Sequence of chain 1.B:
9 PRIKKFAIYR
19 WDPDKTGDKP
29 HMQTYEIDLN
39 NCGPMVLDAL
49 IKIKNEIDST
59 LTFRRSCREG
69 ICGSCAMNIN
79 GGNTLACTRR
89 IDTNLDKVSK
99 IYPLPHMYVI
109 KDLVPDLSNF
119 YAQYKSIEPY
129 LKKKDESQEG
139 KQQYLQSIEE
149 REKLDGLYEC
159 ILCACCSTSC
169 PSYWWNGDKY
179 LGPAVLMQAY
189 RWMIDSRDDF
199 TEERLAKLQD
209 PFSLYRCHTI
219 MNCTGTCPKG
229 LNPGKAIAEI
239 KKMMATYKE

Sequence of chain 1.C:
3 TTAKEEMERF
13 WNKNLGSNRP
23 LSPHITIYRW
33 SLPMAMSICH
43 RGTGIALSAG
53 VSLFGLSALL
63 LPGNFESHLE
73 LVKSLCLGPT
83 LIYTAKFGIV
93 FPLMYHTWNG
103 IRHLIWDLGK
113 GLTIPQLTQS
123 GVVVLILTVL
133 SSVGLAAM

A small-molecule ligand and the protein it binds are described below.
Small molecule (SMILES): O=C(CC(=O)C(F)(F)F)c1cccs1

Sequence of chain 1.D:
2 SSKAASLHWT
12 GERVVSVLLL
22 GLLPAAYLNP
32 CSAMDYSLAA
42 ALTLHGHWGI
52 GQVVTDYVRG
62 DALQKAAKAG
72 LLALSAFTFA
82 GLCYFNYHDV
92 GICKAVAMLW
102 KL

Binding-site contacts:
Ligand atom F3 contacts residue MET36 of chain 1.C at 4.1 Å.
Ligand atom C4 contacts residue ARG43 of chain 1.C at 3.6 Å.
Ligand atom C2 contacts residue ASP57 of chain 1.D at 4.3 Å.
Ligand atom O1 contacts residue ARG43 of chain 1.C at 4.2 Å.
Ligand atom F1 contacts residue MET36 of chain 1.C at 3.7 Å.
Ligand atom S1 contacts residue ILE218 of chain 1.B at 4.4 Å.
Ligand atom C6 contacts residue PRO169 of chain 1.B at 3.2 Å (hydrophobic).
Ligand atom C7 contacts residue PRO169 of chain 1.B at 4.3 Å (hydrophobic).
Ligand atom C7 contacts residue ILE40 of chain 1.C at 4.3 Å (hydrophobic).
Ligand atom O1 contacts residue TYR58 of chain 1.D at 2.4 Å (h-bond).
Ligand atom C3 contacts residue ILE218 of chain 1.B at 4.4 Å (hydrophobic).
Ligand atom C2 contacts residue HIS216 of chain 1.B at 3.9 Å.
Ligand atom F2 contacts residue TRP172 of chain 1.B at 3.9 Å.
Ligand atom C4 contacts residue SER39 of chain 1.C at 3.4 Å.
Ligand atom C3 contacts residue ARG43 of chain 1.C at 4.1 Å.
Ligand atom C1 contacts residue ARG43 of chain 1.C at 2.9 Å.
Ligand atom C5 contacts residue TRP173 of chain 1.B at 3.7 Å (hydrophobic).
Ligand atom C2 contacts residue ARG43 of chain 1.C at 3.3 Å.
Ligand atom F2 contacts residue ILE27 of chain 1.C at 4.3 Å.
Ligand atom O1 contacts residue TRP173 of chain 1.B at 3.0 Å (h-bond).
Ligand atom F3 contacts residue ILE40 of chain 1.C at 3.8 Å.
Ligand atom C6 contacts residue TRP173 of chain 1.B at 3.8 Å (hydrophobic).
Ligand atom S1 contacts residue ILE40 of chain 1.C at 4.3 Å.
Ligand atom S1 contacts residue SER39 of chain 1.C at 3.0 Å (h-bond).
Ligand atom S1 contacts residue ARG43 of chain 1.C at 4.2 Å.
Ligand atom F2 contacts residue TRP173 of chain 1.B at 4.5 Å.
Ligand atom C4 contacts residue ILE218 of chain 1.B at 4.5 Å (hydrophobic).
Ligand atom F2 contacts residue PRO169 of chain 1.B at 3.5 Å.
Ligand atom O2 contacts residue ILE40 of chain 1.C at 3.8 Å.
Ligand atom C1 contacts residue HIS216 of chain 1.B at 3.5 Å.
Ligand atom C8 contacts residue PRO169 of chain 1.B at 3.9 Å (hydrophobic).
Ligand atom F3 contacts residue TRP32 of chain 1.C at 3.4 Å.
Ligand atom C2 contacts residue TYR58 of chain 1.D at 3.7 Å (hydrophobic).
Ligand atom C5 contacts residue PRO169 of chain 1.B at 4.1 Å (hydrophobic).
Ligand atom C8 contacts residue ILE40 of chain 1.C at 4.5 Å (hydrophobic).
Ligand atom C5 contacts residue TYR58 of chain 1.D at 3.2 Å (hydrophobic).
Ligand atom C3 contacts residue TYR58 of chain 1.D at 3.6 Å (hydrophobic).
Ligand atom F1 contacts residue PRO169 of chain 1.B at 3.1 Å.